The protein below binds the small molecule below.
Small molecule (SMILES): N=C(N)NCCCC[C@H](N)C(=O)O

Sequence of chain 1.A:
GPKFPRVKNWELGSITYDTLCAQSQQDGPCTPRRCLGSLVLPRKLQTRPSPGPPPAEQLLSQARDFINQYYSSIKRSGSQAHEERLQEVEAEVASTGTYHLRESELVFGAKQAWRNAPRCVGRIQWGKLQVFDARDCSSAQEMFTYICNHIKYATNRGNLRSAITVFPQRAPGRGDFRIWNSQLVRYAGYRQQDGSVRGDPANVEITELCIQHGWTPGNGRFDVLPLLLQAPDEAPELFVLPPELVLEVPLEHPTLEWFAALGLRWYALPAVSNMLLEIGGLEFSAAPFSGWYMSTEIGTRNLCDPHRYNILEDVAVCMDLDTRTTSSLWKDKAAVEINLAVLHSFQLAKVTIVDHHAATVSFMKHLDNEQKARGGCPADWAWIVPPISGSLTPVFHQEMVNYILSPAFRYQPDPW

Binding-site contacts:
Ligand atom CG' contacts residue GLU325 of chain 1.A at 4.0 Å.
Ligand atom OXT contacts residue GLU325 of chain 1.A at 3.6 Å.
Ligand atom NE contacts residue HEM1 of chain 1.E at 3.8 Å.
Ligand atom CA contacts residue GLN211 of chain 1.A at 3.8 Å.
Ligand atom NH2 contacts residue TRP320 of chain 1.A at 3.0 Å (h-bond).
Ligand atom NH2 contacts residue TYR321 of chain 1.A at 3.8 Å.
Ligand atom N contacts residue GLU325 of chain 1.A at 3.0 Å (salt-bridge).
Ligand atom NH2 contacts residue PRO298 of chain 1.A at 3.8 Å.
Ligand atom CZ contacts residue PRO298 of chain 1.A at 4.0 Å (hydrophobic).
Ligand atom CA contacts residue HEM1 of chain 1.E at 4.0 Å.
Ligand atom NH2 contacts residue GLU325 of chain 1.A at 3.0 Å (salt-bridge).
Ligand atom CB contacts residue GLN211 of chain 1.A at 3.9 Å.
Ligand atom O contacts residue TYR321 of chain 1.A at 2.8 Å (h-bond).
Ligand atom CD contacts residue GLU325 of chain 1.A at 3.8 Å.
Ligand atom CA contacts residue GLU325 of chain 1.A at 3.6 Å.
Ligand atom NH1 contacts residue GLY319 of chain 1.A at 4.1 Å.
Ligand atom CD contacts residue HEM1 of chain 1.E at 3.8 Å.
Ligand atom C contacts residue ASN330 of chain 1.A at 3.8 Å.
Ligand atom O contacts residue TYR295 of chain 1.A at 3.8 Å.
Ligand atom C contacts residue GLU325 of chain 1.A at 4.0 Å.
Ligand atom CG contacts residue HEM1 of chain 1.E at 3.6 Å.
Ligand atom CZ contacts residue GLU325 of chain 1.A at 3.7 Å.
Ligand atom CG contacts residue GLU325 of chain 1.A at 3.5 Å.
Ligand atom NH2 contacts residue HEM1 of chain 1.E at 3.6 Å.
Ligand atom CB contacts residue GLU325 of chain 1.A at 3.3 Å.
Ligand atom NH1 contacts residue HEM1 of chain 1.E at 3.4 Å (h-bond).
Ligand atom NH1 contacts residue PRO298 of chain 1.A at 4.0 Å.
Ligand atom CZ contacts residue TRP320 of chain 1.A at 4.1 Å (hydrophobic).
Ligand atom C contacts residue GLN211 of chain 1.A at 3.8 Å.
Ligand atom NE contacts residue GLU325 of chain 1.A at 2.9 Å (salt-bridge).
Ligand atom OXT contacts residue ASN330 of chain 1.A at 3.0 Å (h-bond).
Ligand atom CZ contacts residue HEM1 of chain 1.E at 3.7 Å.
Ligand atom O contacts residue GLN211 of chain 1.A at 3.0 Å (h-bond).
Ligand atom CG contacts residue VAL300 of chain 1.A at 4.3 Å (hydrophobic).
Ligand atom N contacts residue HEM1 of chain 1.E at 3.0 Å (h-bond).
Ligand atom OXT contacts residue TYR321 of chain 1.A at 3.3 Å.
Ligand atom CD contacts residue VAL300 of chain 1.A at 4.3 Å (hydrophobic).
Ligand atom O contacts residue ASN330 of chain 1.A at 3.9 Å.
Ligand atom CG' contacts residue VAL300 of chain 1.A at 3.9 Å (hydrophobic).
Ligand atom C contacts residue TYR321 of chain 1.A at 3.5 Å (hydrophobic).